This small molecule binds to this protein.
Small molecule (SMILES): CC(=O)N[C@H]1[C@H](O[C@H]2[C@H](O)[C@@H](NC(C)=O)CO[C@@H]2CO)O[C@H](CO)[C@@H](O[C@@H]2O[C@H](CO)[C@@H](O)[C@H](O)[C@@H]2O)[C@@H]1O

Binding-site contacts:
Ligand atom C6 contacts residue SER418 of chain 1.G at 3.6 Å.
Ligand atom O7 contacts residue ARG231 of chain 1.G at 3.2 Å.
Ligand atom C8 contacts residue SER418 of chain 1.G at 3.7 Å.
Ligand atom C3 contacts residue ARG416 of chain 1.G at 3.9 Å.
Ligand atom C8 contacts residue CYS417 of chain 1.G at 3.8 Å (hydrophobic).
Ligand atom C8 contacts residue ASN354 of chain 1.G at 3.6 Å.
Ligand atom C3 contacts residue ASN241 of chain 1.G at 3.7 Å.
Ligand atom C4 contacts residue ASN241 of chain 1.G at 4.2 Å.
Ligand atom C7 contacts residue CYS355 of chain 1.G at 3.8 Å (hydrophobic).
Ligand atom C7 contacts residue GLY356 of chain 1.G at 3.9 Å.
Ligand atom N2 contacts residue CYS355 of chain 1.G at 4.1 Å.
Ligand atom C7 contacts residue ASN354 of chain 1.G at 4.3 Å.
Ligand atom O7 contacts residue GLY356 of chain 1.G at 3.1 Å (h-bond).
Ligand atom O5 contacts residue SER418 of chain 1.G at 4.3 Å.
Ligand atom C1 contacts residue SER418 of chain 1.G at 4.3 Å.
Ligand atom N2 contacts residue ARG416 of chain 1.G at 4.3 Å.
Ligand atom O7 contacts residue ASN354 of chain 1.G at 4.1 Å.
Ligand atom C7 contacts residue CYS417 of chain 1.G at 4.5 Å (hydrophobic).
Ligand atom C8 contacts residue VAL233 of chain 1.G at 3.9 Å (hydrophobic).
Ligand atom C7 contacts residue ARG231 of chain 1.G at 4.2 Å.
Ligand atom O3 contacts residue PRO191 of chain 1.G at 4.2 Å.
Ligand atom C8 contacts residue CYS355 of chain 1.G at 3.7 Å (hydrophobic).
Ligand atom C1 contacts residue ASN241 of chain 1.G at 1.5 Å.
Ligand atom O7 contacts residue CYS355 of chain 1.G at 3.5 Å.
Ligand atom N2 contacts residue CYS417 of chain 1.G at 4.0 Å.
Ligand atom N2 contacts residue ASN241 of chain 1.G at 2.9 Å (h-bond).
Ligand atom C2 contacts residue ASN241 of chain 1.G at 2.4 Å.
Ligand atom N2 contacts residue SER418 of chain 1.G at 4.1 Å.
Ligand atom O3 contacts residue CYS355 of chain 1.G at 4.4 Å.
Ligand atom O3 contacts residue ARG416 of chain 1.G at 3.0 Å (salt-bridge).
Ligand atom C7 contacts residue ASN241 of chain 1.G at 3.1 Å.
Ligand atom C8 contacts residue ASN241 of chain 1.G at 3.5 Å.
Ligand atom O5 contacts residue ASN241 of chain 1.G at 2.4 Å (h-bond).
Ligand atom O7 contacts residue ASN241 of chain 1.G at 3.0 Å (h-bond).
Ligand atom C5 contacts residue ASN241 of chain 1.G at 3.7 Å.
Ligand atom C8 contacts residue LEU240 of chain 1.G at 4.0 Å (hydrophobic).
Ligand atom C8 contacts residue PRO232 of chain 1.G at 3.8 Å (hydrophobic).
Ligand atom C5 contacts residue SER418 of chain 1.G at 3.7 Å.

Sequence of chain 1.G:
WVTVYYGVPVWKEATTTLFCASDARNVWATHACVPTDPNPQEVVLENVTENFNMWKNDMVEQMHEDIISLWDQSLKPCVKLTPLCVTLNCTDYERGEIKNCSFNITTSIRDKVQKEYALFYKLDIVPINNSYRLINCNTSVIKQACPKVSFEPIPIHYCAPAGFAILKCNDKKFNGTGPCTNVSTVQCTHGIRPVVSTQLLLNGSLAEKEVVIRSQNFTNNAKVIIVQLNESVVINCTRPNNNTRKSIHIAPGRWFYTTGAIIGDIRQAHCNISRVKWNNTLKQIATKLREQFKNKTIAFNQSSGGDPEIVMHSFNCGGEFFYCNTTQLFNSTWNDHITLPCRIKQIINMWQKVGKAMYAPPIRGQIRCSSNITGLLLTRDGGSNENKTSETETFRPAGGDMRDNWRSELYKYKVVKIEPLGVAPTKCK